This small molecule binds to this protein.
Small molecule (SMILES): O=c1cccccc1O

Binding-site contacts:
Ligand atom CB3 contacts residue HIS262 of chain 1.B at 4.2 Å.
Ligand atom OA1 contacts residue VAL282 of chain 1.B at 4.2 Å.
Ligand atom OA2 contacts residue VAL282 of chain 1.B at 4.1 Å.
Ligand atom CA3 contacts residue HIS262 of chain 1.B at 3.6 Å.
Ligand atom OA1 contacts residue CU1 of chain 1.M at 3.9 Å.
Ligand atom CA5 contacts residue VAL282 of chain 1.B at 3.8 Å (hydrophobic).
Ligand atom CB3 contacts residue VAL282 of chain 1.B at 4.0 Å (hydrophobic).
Ligand atom CAE contacts residue VAL282 of chain 1.B at 4.0 Å (hydrophobic).
Ligand atom CA2 contacts residue HIS262 of chain 1.B at 3.5 Å.
Ligand atom CB3 contacts residue GLY280 of chain 1.B at 4.2 Å.
Ligand atom CA3 contacts residue GLY280 of chain 1.B at 4.2 Å.
Ligand atom CA3 contacts residue MET279 of chain 1.B at 3.9 Å (hydrophobic).
Ligand atom CA1 contacts residue VAL282 of chain 1.B at 3.6 Å (hydrophobic).
Ligand atom CA5 contacts residue ASN259 of chain 1.B at 3.2 Å.
Ligand atom OA2 contacts residue CU1 of chain 1.N at 4.2 Å.
Ligand atom CA6 contacts residue ASN259 of chain 1.B at 3.3 Å.
Ligand atom CAE contacts residue PHE263 of chain 1.B at 3.6 Å (hydrophobic).
Ligand atom CA3 contacts residue PHE263 of chain 1.B at 4.4 Å (hydrophobic).
Ligand atom OA2 contacts residue SER281 of chain 1.B at 4.4 Å.
Ligand atom CA6 contacts residue HIS258 of chain 1.B at 4.1 Å.
Ligand atom OA2 contacts residue ALA285 of chain 1.B at 3.6 Å.
Ligand atom OA2 contacts residue HIS262 of chain 1.B at 2.9 Å (h-bond).
Ligand atom CA3 contacts residue VAL282 of chain 1.B at 3.9 Å (hydrophobic).
Ligand atom CA2 contacts residue VAL282 of chain 1.B at 3.7 Å (hydrophobic).
Ligand atom OA1 contacts residue HIS60 of chain 1.B at 4.3 Å.
Ligand atom OA2 contacts residue MET279 of chain 1.B at 3.8 Å.
Ligand atom CA1 contacts residue HIS258 of chain 1.B at 4.1 Å.
Ligand atom OA1 contacts residue HIS84 of chain 1.B at 3.8 Å.
Ligand atom CAE contacts residue ASN259 of chain 1.B at 4.1 Å.
Ligand atom CA1 contacts residue CU1 of chain 1.N at 4.0 Å.
Ligand atom CA1 contacts residue ASN259 of chain 1.B at 4.3 Å.
Ligand atom CA2 contacts residue MET279 of chain 1.B at 4.4 Å (hydrophobic).
Ligand atom OA1 contacts residue CU1 of chain 1.N at 3.2 Å.
Ligand atom CA6 contacts residue VAL282 of chain 1.B at 3.6 Å (hydrophobic).
Ligand atom CB3 contacts residue PHE263 of chain 1.B at 3.5 Å (hydrophobic).
Ligand atom CA1 contacts residue HIS262 of chain 1.B at 3.9 Å.
Ligand atom OA1 contacts residue HIS258 of chain 1.B at 3.7 Å.
Ligand atom OA1 contacts residue HIS262 of chain 1.B at 3.7 Å.

Sequence of chain 1.B:
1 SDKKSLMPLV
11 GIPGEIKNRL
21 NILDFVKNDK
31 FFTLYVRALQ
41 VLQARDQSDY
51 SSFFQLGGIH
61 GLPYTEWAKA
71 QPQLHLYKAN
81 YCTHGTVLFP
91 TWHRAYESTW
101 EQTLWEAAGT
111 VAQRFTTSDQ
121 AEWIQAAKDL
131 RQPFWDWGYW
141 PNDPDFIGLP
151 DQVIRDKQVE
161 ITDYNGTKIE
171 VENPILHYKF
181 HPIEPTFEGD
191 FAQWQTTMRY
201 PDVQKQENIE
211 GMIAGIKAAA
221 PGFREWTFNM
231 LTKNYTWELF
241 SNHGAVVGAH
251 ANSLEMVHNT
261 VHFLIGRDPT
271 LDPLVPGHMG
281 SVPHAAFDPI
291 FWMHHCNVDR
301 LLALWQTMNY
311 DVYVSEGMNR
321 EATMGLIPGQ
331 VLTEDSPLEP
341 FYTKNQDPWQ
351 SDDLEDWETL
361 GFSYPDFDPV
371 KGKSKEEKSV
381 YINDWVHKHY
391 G